Binding-site contacts:
Ligand atom O5 contacts residue ASN1071 of chain 1.A at 2.4 Å (h-bond).
Ligand atom C4 contacts residue ASN1071 of chain 1.A at 4.2 Å.
Ligand atom N2 contacts residue ASN1071 of chain 1.A at 2.9 Å (h-bond).
Ligand atom C2 contacts residue ASN1071 of chain 1.A at 2.5 Å.
Ligand atom C8 contacts residue ASN1071 of chain 1.A at 4.1 Å.
Ligand atom O7 contacts residue ASN1071 of chain 1.A at 4.3 Å.
Ligand atom C8 contacts residue ALA703 of chain 1.A at 4.0 Å (hydrophobic).
Ligand atom C2 contacts residue ALA703 of chain 1.A at 4.2 Å (hydrophobic).
Ligand atom C8 contacts residue GLU1069 of chain 1.A at 4.1 Å.
Ligand atom C3 contacts residue ASN1071 of chain 1.A at 3.8 Å.
Ligand atom C5 contacts residue ASN1071 of chain 1.A at 3.7 Å.
Ligand atom C7 contacts residue ALA703 of chain 1.A at 3.4 Å (hydrophobic).
Ligand atom O7 contacts residue ALA703 of chain 1.A at 3.3 Å.
Ligand atom C7 contacts residue ASN1071 of chain 1.A at 3.8 Å.
Ligand atom C1 contacts residue ASN1071 of chain 1.A at 1.4 Å.
Ligand atom O4 contacts residue ALA703 of chain 1.A at 4.2 Å.
Ligand atom N2 contacts residue ALA703 of chain 1.A at 3.8 Å.

A small-molecule ligand and the protein it binds are described below.
Small molecule (SMILES): CC(=O)N[C@H]1[C@H](O[C@H]2[C@H](O)[C@@H](NC(C)=O)CO[C@@H]2CO)O[C@H](CO)[C@@H](O)[C@@H]1O

Sequence of chain 1.A:
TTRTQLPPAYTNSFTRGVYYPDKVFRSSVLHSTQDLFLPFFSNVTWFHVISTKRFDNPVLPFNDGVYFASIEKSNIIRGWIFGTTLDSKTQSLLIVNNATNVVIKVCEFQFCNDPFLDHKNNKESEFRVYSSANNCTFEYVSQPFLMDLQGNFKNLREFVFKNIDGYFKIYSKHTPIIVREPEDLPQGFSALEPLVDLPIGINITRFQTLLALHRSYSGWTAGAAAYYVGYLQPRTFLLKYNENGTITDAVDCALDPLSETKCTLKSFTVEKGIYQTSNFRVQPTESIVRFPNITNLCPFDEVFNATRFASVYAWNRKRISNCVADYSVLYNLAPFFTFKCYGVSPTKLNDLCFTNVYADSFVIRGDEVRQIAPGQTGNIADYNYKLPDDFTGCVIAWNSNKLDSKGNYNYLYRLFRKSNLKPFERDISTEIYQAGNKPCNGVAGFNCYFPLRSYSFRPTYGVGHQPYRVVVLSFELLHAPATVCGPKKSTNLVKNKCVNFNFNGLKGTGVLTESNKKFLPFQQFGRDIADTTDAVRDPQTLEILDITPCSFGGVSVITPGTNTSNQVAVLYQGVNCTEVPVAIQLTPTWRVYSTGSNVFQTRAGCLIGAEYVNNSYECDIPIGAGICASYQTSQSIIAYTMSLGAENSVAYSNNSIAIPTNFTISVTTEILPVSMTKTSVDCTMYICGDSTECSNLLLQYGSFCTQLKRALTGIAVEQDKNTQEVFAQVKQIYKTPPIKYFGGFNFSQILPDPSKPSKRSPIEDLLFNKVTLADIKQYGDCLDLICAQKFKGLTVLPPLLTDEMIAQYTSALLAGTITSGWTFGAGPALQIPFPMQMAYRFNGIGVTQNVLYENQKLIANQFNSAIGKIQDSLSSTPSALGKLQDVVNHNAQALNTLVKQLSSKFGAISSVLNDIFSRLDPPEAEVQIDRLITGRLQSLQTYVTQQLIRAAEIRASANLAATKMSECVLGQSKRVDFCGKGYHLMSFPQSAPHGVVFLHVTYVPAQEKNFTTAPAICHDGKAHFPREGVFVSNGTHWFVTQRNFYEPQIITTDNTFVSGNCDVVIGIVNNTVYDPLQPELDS